Binding-site contacts:
Ligand atom C7 contacts residue ASN179 of chain 1.D at 3.4 Å.
Ligand atom O7 contacts residue THR252 of chain 1.D at 4.3 Å.
Ligand atom C7 contacts residue THR252 of chain 1.D at 4.0 Å.
Ligand atom N2 contacts residue THR252 of chain 1.D at 4.3 Å.
Ligand atom C5 contacts residue ASN179 of chain 1.D at 3.6 Å.
Ligand atom C8 contacts residue TRP250 of chain 1.D at 3.8 Å (hydrophobic).
Ligand atom C1 contacts residue THR181 of chain 1.D at 4.3 Å.
Ligand atom C3 contacts residue ASN179 of chain 1.D at 3.8 Å.
Ligand atom C4 contacts residue ASN179 of chain 1.D at 4.2 Å.
Ligand atom O5 contacts residue TRP250 of chain 1.D at 4.1 Å.
Ligand atom O5 contacts residue THR181 of chain 1.D at 3.8 Å.
Ligand atom N2 contacts residue TRP250 of chain 1.D at 4.0 Å.
Ligand atom C5 contacts residue TRP250 of chain 1.D at 3.6 Å (hydrophobic).
Ligand atom C2 contacts residue ASN179 of chain 1.D at 2.5 Å.
Ligand atom C2 contacts residue TRP250 of chain 1.D at 4.5 Å (hydrophobic).
Ligand atom C6 contacts residue TRP250 of chain 1.D at 3.6 Å (hydrophobic).
Ligand atom O7 contacts residue TRP250 of chain 1.D at 4.3 Å.
Ligand atom O5 contacts residue ASN179 of chain 1.D at 2.4 Å (h-bond).
Ligand atom C1 contacts residue ASN179 of chain 1.D at 1.4 Å.
Ligand atom O7 contacts residue ASN179 of chain 1.D at 3.1 Å (h-bond).
Ligand atom C1 contacts residue TRP250 of chain 1.D at 4.2 Å (hydrophobic).
Ligand atom N2 contacts residue ASN179 of chain 1.D at 2.9 Å (h-bond).
Ligand atom C8 contacts residue THR252 of chain 1.D at 3.9 Å.

Sequence of chain 1.D:
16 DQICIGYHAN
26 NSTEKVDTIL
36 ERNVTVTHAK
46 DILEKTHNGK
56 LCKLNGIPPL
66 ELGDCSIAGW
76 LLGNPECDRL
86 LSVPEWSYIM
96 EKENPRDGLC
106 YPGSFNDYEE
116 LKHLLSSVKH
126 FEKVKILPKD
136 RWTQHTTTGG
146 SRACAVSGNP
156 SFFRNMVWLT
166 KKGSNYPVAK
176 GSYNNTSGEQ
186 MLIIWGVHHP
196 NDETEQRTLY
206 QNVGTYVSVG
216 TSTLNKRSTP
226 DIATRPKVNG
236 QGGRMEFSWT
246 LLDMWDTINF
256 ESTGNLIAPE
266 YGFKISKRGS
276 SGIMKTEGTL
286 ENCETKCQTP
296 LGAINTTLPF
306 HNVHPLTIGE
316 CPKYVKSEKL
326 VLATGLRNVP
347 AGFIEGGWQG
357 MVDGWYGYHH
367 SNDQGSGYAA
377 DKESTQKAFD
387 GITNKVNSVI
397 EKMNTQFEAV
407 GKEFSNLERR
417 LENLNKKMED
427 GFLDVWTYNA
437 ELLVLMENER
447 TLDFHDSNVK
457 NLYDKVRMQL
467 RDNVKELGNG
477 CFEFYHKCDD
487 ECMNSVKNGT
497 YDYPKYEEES

The small molecule below binds the protein below.
Small molecule (SMILES): CC(=O)N[C@H]1[C@H](O[C@H]2[C@H](O)[C@@H](NC(C)=O)CO[C@@H]2CO)O[C@H](CO)[C@@H](O)[C@@H]1O